Sequence of chain 1.C:
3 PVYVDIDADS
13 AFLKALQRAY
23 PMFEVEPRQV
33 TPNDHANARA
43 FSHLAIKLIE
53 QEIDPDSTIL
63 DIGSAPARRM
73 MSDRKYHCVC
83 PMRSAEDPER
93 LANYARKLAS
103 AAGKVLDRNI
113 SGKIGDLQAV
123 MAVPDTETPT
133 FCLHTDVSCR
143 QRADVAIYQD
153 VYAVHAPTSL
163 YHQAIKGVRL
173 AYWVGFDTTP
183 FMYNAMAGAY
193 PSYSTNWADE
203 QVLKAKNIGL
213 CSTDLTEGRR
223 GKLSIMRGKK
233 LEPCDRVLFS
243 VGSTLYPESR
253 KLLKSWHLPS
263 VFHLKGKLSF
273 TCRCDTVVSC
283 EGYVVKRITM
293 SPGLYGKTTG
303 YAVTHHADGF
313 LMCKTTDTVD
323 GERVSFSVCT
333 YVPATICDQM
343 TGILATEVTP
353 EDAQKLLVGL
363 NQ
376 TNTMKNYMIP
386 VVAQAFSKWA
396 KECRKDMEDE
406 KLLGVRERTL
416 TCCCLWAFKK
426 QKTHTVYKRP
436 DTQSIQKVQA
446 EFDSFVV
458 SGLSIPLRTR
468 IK

Sequence of chain 1.D:
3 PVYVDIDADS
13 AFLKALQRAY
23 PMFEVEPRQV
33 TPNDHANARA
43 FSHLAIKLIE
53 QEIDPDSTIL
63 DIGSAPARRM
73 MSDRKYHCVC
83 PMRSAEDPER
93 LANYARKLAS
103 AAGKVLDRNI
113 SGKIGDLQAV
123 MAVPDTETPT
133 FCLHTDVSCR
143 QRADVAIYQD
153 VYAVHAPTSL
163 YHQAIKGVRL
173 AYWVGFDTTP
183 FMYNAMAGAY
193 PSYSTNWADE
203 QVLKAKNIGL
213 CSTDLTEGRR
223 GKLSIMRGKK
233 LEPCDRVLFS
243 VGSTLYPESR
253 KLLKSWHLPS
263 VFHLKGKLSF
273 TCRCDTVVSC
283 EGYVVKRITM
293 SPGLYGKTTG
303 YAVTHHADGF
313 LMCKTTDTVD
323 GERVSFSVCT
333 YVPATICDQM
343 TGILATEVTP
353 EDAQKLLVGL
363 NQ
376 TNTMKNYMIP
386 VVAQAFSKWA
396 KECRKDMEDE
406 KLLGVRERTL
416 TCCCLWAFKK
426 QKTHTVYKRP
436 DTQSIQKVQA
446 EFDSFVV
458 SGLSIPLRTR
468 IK

The protein below binds the small molecule below.
Small molecule (SMILES): C[n+]1cn([C@@H]2O[C@H](CO[P](=O)(O)O[P](=O)(O)OP(=O)(O)O)[C@@H](O)[C@H]2O)c2nc(N)[nH]c(=O)c21

Binding-site contacts:
Ligand atom N2 contacts residue GLU250 of chain 1.C at 2.5 Å (salt-bridge).
Ligand atom O3A contacts residue ARG41 of chain 1.C at 2.9 Å (salt-bridge).
Ligand atom C5' contacts residue ARG41 of chain 1.C at 3.4 Å.
Ligand atom O3C contacts residue HIS37 of chain 1.C at 3.2 Å (h-bond).
Ligand atom O5' contacts residue ARG41 of chain 1.C at 3.6 Å.
Ligand atom C2' contacts residue ASP152 of chain 1.C at 3.5 Å.
Ligand atom C3' contacts residue ARG41 of chain 1.C at 3.5 Å.
Ligand atom C2' contacts residue TYR285 of chain 1.C at 3.5 Å (hydrophobic).
Ligand atom O2' contacts residue ASP152 of chain 1.C at 3.5 Å (salt-bridge).
Ligand atom O1A contacts residue TYR248 of chain 1.C at 3.1 Å (h-bond).
Ligand atom N1 contacts residue TYR154 of chain 1.C at 3.3 Å.
Ligand atom C5' contacts residue HIS37 of chain 1.C at 3.2 Å.
Ligand atom O1C contacts residue HIS37 of chain 1.C at 3.2 Å (h-bond).
Ligand atom O1A contacts residue MG1 of chain 1.BA at 3.6 Å.
Ligand atom O3' contacts residue ARG41 of chain 1.C at 3.5 Å (salt-bridge).
Ligand atom N1 contacts residue TYR248 of chain 1.C at 3.6 Å.
Ligand atom O1B contacts residue ARG70 of chain 1.C at 3.4 Å (salt-bridge).
Ligand atom C2 contacts residue GLU250 of chain 1.C at 2.8 Å.
Ligand atom C4' contacts residue HIS37 of chain 1.C at 3.6 Å.
Ligand atom CM7 contacts residue SAH1 of chain 1.Y at 3.4 Å.
Ligand atom C6 contacts residue TYR248 of chain 1.C at 3.6 Å (hydrophobic).
Ligand atom N2 contacts residue PHE241 of chain 1.C at 3.2 Å.
Ligand atom C5 contacts residue TYR248 of chain 1.C at 3.6 Å (hydrophobic).
Ligand atom O1C contacts residue ARG41 of chain 1.C at 2.9 Å (salt-bridge).
Ligand atom O4' contacts residue VAL243 of chain 1.C at 3.6 Å.
Ligand atom O2B contacts residue ARG275 of chain 1.D at 3.5 Å (salt-bridge).
Ligand atom C4 contacts residue TYR248 of chain 1.C at 3.7 Å (hydrophobic).
Ligand atom PA contacts residue TYR248 of chain 1.C at 3.2 Å.
Ligand atom O2A contacts residue TYR248 of chain 1.C at 2.5 Å (h-bond).
Ligand atom O2' contacts residue ALA40 of chain 1.C at 3.4 Å.
Ligand atom O1B contacts residue ARG92 of chain 1.C at 3.6 Å (salt-bridge).
Ligand atom O3' contacts residue ALA40 of chain 1.C at 3.4 Å.
Ligand atom N1 contacts residue GLU250 of chain 1.C at 2.4 Å (salt-bridge).
Ligand atom C2 contacts residue TYR154 of chain 1.C at 3.4 Å (hydrophobic).
Ligand atom O1A contacts residue ARG275 of chain 1.D at 2.9 Å (salt-bridge).
Ligand atom O2B contacts residue MG1 of chain 1.BA at 2.5 Å.
Ligand atom C6 contacts residue TYR154 of chain 1.C at 3.6 Å (hydrophobic).
Ligand atom O3C contacts residue MG1 of chain 1.BA at 2.5 Å.
Ligand atom O2A contacts residue ARG92 of chain 1.C at 3.1 Å (salt-bridge).
Ligand atom O2' contacts residue TYR285 of chain 1.C at 2.6 Å (h-bond).